Sequence of chain 3.A:
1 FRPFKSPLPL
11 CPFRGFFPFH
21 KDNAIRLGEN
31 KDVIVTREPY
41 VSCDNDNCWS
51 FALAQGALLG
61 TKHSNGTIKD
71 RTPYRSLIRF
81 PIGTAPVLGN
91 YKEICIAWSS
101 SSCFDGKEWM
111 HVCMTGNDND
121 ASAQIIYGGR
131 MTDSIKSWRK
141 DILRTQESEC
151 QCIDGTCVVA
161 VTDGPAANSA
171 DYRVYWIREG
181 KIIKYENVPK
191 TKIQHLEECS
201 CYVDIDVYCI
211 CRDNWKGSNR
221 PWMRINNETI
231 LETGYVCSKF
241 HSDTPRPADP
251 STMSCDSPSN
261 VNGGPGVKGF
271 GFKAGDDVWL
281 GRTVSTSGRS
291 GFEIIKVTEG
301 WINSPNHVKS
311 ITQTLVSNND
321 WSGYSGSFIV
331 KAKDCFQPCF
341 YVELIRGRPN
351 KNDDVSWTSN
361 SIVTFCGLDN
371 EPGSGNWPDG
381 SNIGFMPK

The protein below binds the small molecule below.
Small molecule (SMILES): CC(=O)N[C@H]1[C@H](O[C@H]2[C@H](O)[C@@H](NC(C)=O)CO[C@@H]2CO[C@@H]2O[C@@H](C)[C@@H](O)[C@@H](O)[C@@H]2O)O[C@H](CO)[C@@H](O)[C@@H]1O

Binding-site contacts:
Ligand atom O5 contacts residue ASP154 of chain 3.A at 4.3 Å.
Ligand atom C2 contacts residue GLU228 of chain 3.A at 3.8 Å.
Ligand atom C8 contacts residue GLU228 of chain 3.A at 3.9 Å.
Ligand atom C5 contacts residue ASN227 of chain 3.A at 3.4 Å.
Ligand atom C4 contacts residue ASN227 of chain 3.A at 4.2 Å.
Ligand atom N2 contacts residue ASN227 of chain 3.A at 2.8 Å (h-bond).
Ligand atom C1 contacts residue GLU228 of chain 3.A at 3.9 Å.
Ligand atom C7 contacts residue ASN227 of chain 3.A at 3.3 Å.
Ligand atom C6 contacts residue ASP154 of chain 3.A at 4.1 Å.
Ligand atom C6 contacts residue ASN227 of chain 3.A at 3.3 Å.
Ligand atom C4 contacts residue ASN227 of chain 3.A at 4.2 Å.
Ligand atom O7 contacts residue ASN227 of chain 3.A at 3.4 Å (h-bond).
Ligand atom O6 contacts residue ASP154 of chain 3.A at 3.8 Å.
Ligand atom O3 contacts residue ASP206 of chain 3.A at 4.3 Å.
Ligand atom C6 contacts residue GLU228 of chain 3.A at 4.2 Å.
Ligand atom O4 contacts residue ASN226 of chain 3.A at 4.2 Å.
Ligand atom C4 contacts residue ASN226 of chain 3.A at 4.4 Å.
Ligand atom N2 contacts residue GLU228 of chain 3.A at 3.0 Å (salt-bridge).
Ligand atom C3 contacts residue ASN227 of chain 3.A at 3.8 Å.
Ligand atom C1 contacts residue ASN227 of chain 3.A at 1.4 Å.
Ligand atom O2 contacts residue PRO7 of chain 3.A at 4.1 Å.
Ligand atom O3 contacts residue ILE205 of chain 3.A at 4.2 Å.
Ligand atom O7 contacts residue THR156 of chain 3.A at 4.0 Å.
Ligand atom O3 contacts residue PRO7 of chain 3.A at 4.0 Å.
Ligand atom C3 contacts residue GLU228 of chain 3.A at 3.9 Å.
Ligand atom C5 contacts residue ASN227 of chain 3.A at 3.7 Å.
Ligand atom C2 contacts residue ASN227 of chain 3.A at 2.4 Å.
Ligand atom C8 contacts residue ASN227 of chain 3.A at 4.4 Å.
Ligand atom C6 contacts residue ASN226 of chain 3.A at 3.6 Å.
Ligand atom C7 contacts residue GLU228 of chain 3.A at 3.9 Å.
Ligand atom O5 contacts residue ASN227 of chain 3.A at 2.4 Å (h-bond).